This small molecule binds to this protein.
Small molecule (SMILES): O=c1cc[nH]c(=O)[nH]1

Binding-site contacts:
Ligand atom N1 contacts residue TYR227 of chain 1.B at 4.2 Å.
Ligand atom N3 contacts residue TYR227 of chain 1.B at 3.1 Å.
Ligand atom C5 contacts residue ALA167 of chain 1.B at 3.8 Å (hydrophobic).
Ligand atom O2 contacts residue ASP234 of chain 1.B at 3.0 Å.
Ligand atom O2 contacts residue PHE235 of chain 1.B at 2.8 Å (h-bond).
Ligand atom C2 contacts residue PHE235 of chain 1.B at 3.9 Å (hydrophobic).
Ligand atom C4 contacts residue TYR227 of chain 1.B at 3.1 Å (hydrophobic).
Ligand atom C2 contacts residue MET165 of chain 1.B at 3.0 Å (hydrophobic).
Ligand atom C5 contacts residue ILE228 of chain 1.B at 4.3 Å (hydrophobic).
Ligand atom C5 contacts residue MET165 of chain 1.B at 4.0 Å (hydrophobic).
Ligand atom O4 contacts residue MET165 of chain 1.B at 3.6 Å.
Ligand atom O4 contacts residue GLY233 of chain 1.B at 3.6 Å (h-bond).
Ligand atom C5 contacts residue TYR227 of chain 1.B at 3.8 Å (hydrophobic).
Ligand atom N3 contacts residue ASP234 of chain 1.B at 4.0 Å.
Ligand atom N3 contacts residue GLY233 of chain 1.B at 2.5 Å (h-bond).
Ligand atom C6 contacts residue MET165 of chain 1.B at 4.2 Å (hydrophobic).
Ligand atom O2 contacts residue GLY233 of chain 1.B at 3.0 Å (h-bond).
Ligand atom O2 contacts residue MET165 of chain 1.B at 3.2 Å.
Ligand atom C6 contacts residue ALA167 of chain 1.B at 4.2 Å (hydrophobic).
Ligand atom N3 contacts residue PHE235 of chain 1.B at 4.4 Å.
Ligand atom O2 contacts residue TYR227 of chain 1.B at 4.1 Å.
Ligand atom C5 contacts residue TYR226 of chain 1.B at 4.0 Å (hydrophobic).
Ligand atom C2 contacts residue GLY233 of chain 1.B at 3.2 Å.
Ligand atom C4 contacts residue ILE228 of chain 1.B at 4.0 Å (hydrophobic).
Ligand atom C6 contacts residue TYR227 of chain 1.B at 4.4 Å (hydrophobic).
Ligand atom C4 contacts residue GLY233 of chain 1.B at 3.5 Å.
Ligand atom C2 contacts residue ASP234 of chain 1.B at 3.8 Å.
Ligand atom O4 contacts residue TYR227 of chain 1.B at 2.9 Å.
Ligand atom N3 contacts residue MET165 of chain 1.B at 2.8 Å.
Ligand atom O4 contacts residue ILE228 of chain 1.B at 3.1 Å (h-bond).
Ligand atom N1 contacts residue MET165 of chain 1.B at 3.8 Å.
Ligand atom C4 contacts residue MET165 of chain 1.B at 3.2 Å (hydrophobic).
Ligand atom C2 contacts residue TYR227 of chain 1.B at 3.7 Å (hydrophobic).

Sequence of chain 1.B:
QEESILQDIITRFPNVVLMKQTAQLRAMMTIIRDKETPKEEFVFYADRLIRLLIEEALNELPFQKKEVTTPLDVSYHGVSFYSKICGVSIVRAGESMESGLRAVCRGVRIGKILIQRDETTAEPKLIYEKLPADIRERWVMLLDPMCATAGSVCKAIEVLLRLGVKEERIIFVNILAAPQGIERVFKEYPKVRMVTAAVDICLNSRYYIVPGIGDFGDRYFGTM